Binding-site contacts:
Ligand atom N6 contacts residue GLN183 of chain 1.F at 3.7 Å.
Ligand atom C8 contacts residue ILE148 of chain 1.F at 3.6 Å (hydrophobic).
Ligand atom O3' contacts residue ASP200 of chain 1.F at 3.1 Å (salt-bridge).
Ligand atom C3' contacts residue ASP200 of chain 1.F at 3.7 Å.
Ligand atom O1B contacts residue MG1 of chain 1.Z at 2.5 Å.
Ligand atom O1A contacts residue GLU331 of chain 1.F at 3.7 Å.
Ligand atom O3G contacts residue GLU331 of chain 1.F at 2.6 Å (salt-bridge).
Ligand atom PG contacts residue GLU331 of chain 1.F at 3.7 Å.
Ligand atom O1B contacts residue GLU331 of chain 1.F at 2.8 Å (salt-bridge).
Ligand atom N1 contacts residue LEU186 of chain 1.F at 2.8 Å (h-bond).
Ligand atom O2G contacts residue GLU331 of chain 1.F at 3.7 Å.
Ligand atom O3A contacts residue LYS150 of chain 1.F at 3.7 Å.
Ligand atom O2' contacts residue THR241 of chain 1.F at 3.7 Å.
Ligand atom N3 contacts residue TYR185 of chain 1.F at 3.6 Å.
Ligand atom C2 contacts residue TYR185 of chain 1.F at 3.6 Å (hydrophobic).
Ligand atom N1 contacts residue TYR185 of chain 1.F at 3.5 Å.
Ligand atom N7 contacts residue ILE148 of chain 1.F at 3.8 Å.
Ligand atom PG contacts residue MG1 of chain 1.Z at 3.3 Å.
Ligand atom N7 contacts residue GLN183 of chain 1.F at 3.3 Å (h-bond).
Ligand atom O2B contacts residue GLY154 of chain 1.F at 3.2 Å (h-bond).
Ligand atom O2G contacts residue ARG222 of chain 1.F at 3.2 Å (salt-bridge).
Ligand atom O2A contacts residue LYS150 of chain 1.F at 2.3 Å (salt-bridge).
Ligand atom C8 contacts residue LYS150 of chain 1.F at 3.7 Å.
Ligand atom O3G contacts residue ASN333 of chain 1.F at 2.9 Å (h-bond).
Ligand atom N3 contacts residue LYS198 of chain 1.F at 3.2 Å (salt-bridge).
Ligand atom O2' contacts residue MET320 of chain 1.F at 3.5 Å (h-bond).
Ligand atom O3G contacts residue MG1 of chain 1.Z at 2.0 Å.
Ligand atom O5' contacts residue LYS150 of chain 1.F at 3.2 Å.
Ligand atom O2G contacts residue ASP318 of chain 1.F at 2.5 Å (salt-bridge).
Ligand atom PA contacts residue LYS150 of chain 1.F at 3.5 Å.
Ligand atom PG contacts residue ASP318 of chain 1.F at 3.8 Å.
Ligand atom C6 contacts residue LYS184 of chain 1.F at 3.8 Å.
Ligand atom PB contacts residue MG1 of chain 1.Z at 3.5 Å.
Ligand atom C2 contacts residue LYS198 of chain 1.F at 3.8 Å.
Ligand atom N6 contacts residue LYS184 of chain 1.F at 2.8 Å (salt-bridge).
Ligand atom O3' contacts residue THR241 of chain 1.F at 2.5 Å (h-bond).
Ligand atom C2 contacts residue MET320 of chain 1.F at 3.6 Å (hydrophobic).
Ligand atom N6 contacts residue TYR185 of chain 1.F at 3.6 Å.
Ligand atom O2' contacts residue LYS198 of chain 1.F at 3.5 Å (salt-bridge).
Ligand atom C2 contacts residue LEU186 of chain 1.F at 3.4 Å (hydrophobic).

Sequence of chain 1.F:
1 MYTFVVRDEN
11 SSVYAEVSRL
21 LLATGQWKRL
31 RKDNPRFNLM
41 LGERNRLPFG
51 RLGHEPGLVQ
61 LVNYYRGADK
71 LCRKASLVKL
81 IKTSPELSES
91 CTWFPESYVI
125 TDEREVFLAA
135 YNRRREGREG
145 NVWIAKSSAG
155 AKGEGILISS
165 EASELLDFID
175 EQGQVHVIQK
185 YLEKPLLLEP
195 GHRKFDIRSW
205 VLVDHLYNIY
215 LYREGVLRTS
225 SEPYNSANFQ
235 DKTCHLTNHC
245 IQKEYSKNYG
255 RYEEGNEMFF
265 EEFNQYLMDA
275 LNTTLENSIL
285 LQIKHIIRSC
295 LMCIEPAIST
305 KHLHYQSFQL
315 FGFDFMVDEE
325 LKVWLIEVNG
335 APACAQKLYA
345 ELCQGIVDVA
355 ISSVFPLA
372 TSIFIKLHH

The protein below binds the small molecule below.
Small molecule (SMILES): Nc1ncnc2c1ncn2[C@@H]1O[C@H](CO[P](=O)(O)O[P](=O)(O)CP(=O)(O)O)[C@@H](O)[C@H]1O